A protein and the small-molecule ligand that binds it are described below.
Small molecule (SMILES): OC[C@H]1O[C@@H](O[C@H]2[C@H](O)[C@@H](O)[C@H](O[C@H]3[C@H](O)[C@@H](O)[C@H](O[C@H]4[C@H](O)[C@@H](O)[C@H](O[C@H]5[C@H](O)[C@@H](O)[C@H](O)O[C@@H]5CO)O[C@@H]4CO)O[C@@H]3CO)O[C@@H]2CO)[C@H](O)[C@@H](O)[C@@H]1O

Sequence of chain 1.A:
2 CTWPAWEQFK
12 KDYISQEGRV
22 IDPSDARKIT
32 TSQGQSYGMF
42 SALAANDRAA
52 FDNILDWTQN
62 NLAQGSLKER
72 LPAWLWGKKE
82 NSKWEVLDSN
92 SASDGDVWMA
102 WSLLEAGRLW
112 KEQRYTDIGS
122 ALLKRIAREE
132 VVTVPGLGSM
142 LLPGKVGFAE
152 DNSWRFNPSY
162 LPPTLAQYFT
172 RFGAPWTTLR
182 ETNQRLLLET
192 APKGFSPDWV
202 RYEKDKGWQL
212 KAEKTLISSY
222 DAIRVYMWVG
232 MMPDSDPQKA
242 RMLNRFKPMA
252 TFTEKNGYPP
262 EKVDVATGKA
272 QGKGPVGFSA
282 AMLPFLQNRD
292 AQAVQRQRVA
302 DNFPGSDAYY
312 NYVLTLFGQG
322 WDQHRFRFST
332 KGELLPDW

Binding-site contacts:
Ligand atom O4 contacts residue GLY148 of chain 1.A at 3.4 Å.
Ligand atom O3 contacts residue ALA93 of chain 1.A at 3.5 Å.
Ligand atom C3 contacts residue TYR161 of chain 1.A at 3.2 Å (hydrophobic).
Ligand atom O6 contacts residue PRO144 of chain 1.A at 3.9 Å.
Ligand atom C5 contacts residue TRP75 of chain 1.A at 3.5 Å (hydrophobic).
Ligand atom C1 contacts residue TRP75 of chain 1.A at 3.9 Å (hydrophobic).
Ligand atom O3 contacts residue ASP95 of chain 1.A at 2.7 Å (salt-bridge).
Ligand atom O6 contacts residue THR32 of chain 1.A at 3.8 Å.
Ligand atom O6 contacts residue TRP75 of chain 1.A at 3.9 Å.
Ligand atom C2 contacts residue ASP89 of chain 1.A at 3.5 Å.
Ligand atom C2 contacts residue TYR161 of chain 1.A at 3.4 Å (hydrophobic).
Ligand atom C1 contacts residue ASN91 of chain 1.A at 3.9 Å.
Ligand atom O2 contacts residue ASP222 of chain 1.A at 3.4 Å (salt-bridge).
Ligand atom C3 contacts residue ASP95 of chain 1.A at 3.3 Å.
Ligand atom O6 contacts residue ASN91 of chain 1.A at 3.5 Å (h-bond).
Ligand atom C2 contacts residue GLY148 of chain 1.A at 3.7 Å.
Ligand atom O5 contacts residue TRP75 of chain 1.A at 3.9 Å.
Ligand atom O5 contacts residue ALA93 of chain 1.A at 3.6 Å.
Ligand atom O2 contacts residue ASN91 of chain 1.A at 3.0 Å (h-bond).
Ligand atom O4 contacts residue TYR161 of chain 1.A at 3.3 Å (h-bond).
Ligand atom C4 contacts residue TRP75 of chain 1.A at 3.9 Å (hydrophobic).
Ligand atom C1 contacts residue GLN34 of chain 1.A at 3.4 Å.
Ligand atom O6 contacts residue SER92 of chain 1.A at 2.8 Å (h-bond).
Ligand atom O2 contacts residue ASP89 of chain 1.A at 2.6 Å (salt-bridge).
Ligand atom C3 contacts residue ASN91 of chain 1.A at 3.8 Å.
Ligand atom C5 contacts residue PHE149 of chain 1.A at 3.8 Å (hydrophobic).
Ligand atom O2 contacts residue TYR161 of chain 1.A at 2.8 Å (h-bond).
Ligand atom C2 contacts residue ASN91 of chain 1.A at 3.7 Å.
Ligand atom C2 contacts residue ASP95 of chain 1.A at 3.3 Å.
Ligand atom C6 contacts residue SER92 of chain 1.A at 3.2 Å.
Ligand atom C4 contacts residue TYR161 of chain 1.A at 3.9 Å (hydrophobic).
Ligand atom O2 contacts residue GLY148 of chain 1.A at 2.6 Å (h-bond).
Ligand atom O1 contacts residue GLN34 of chain 1.A at 2.6 Å (h-bond).
Ligand atom O3 contacts residue GLN34 of chain 1.A at 3.6 Å.
Ligand atom C3 contacts residue ALA93 of chain 1.A at 3.8 Å (hydrophobic).
Ligand atom C6 contacts residue ASN91 of chain 1.A at 3.9 Å.
Ligand atom O6 contacts residue PHE149 of chain 1.A at 3.5 Å.
Ligand atom O5 contacts residue PHE149 of chain 1.A at 3.8 Å.
Ligand atom C6 contacts residue TRP75 of chain 1.A at 2.8 Å (hydrophobic).
Ligand atom O6 contacts residue GLN34 of chain 1.A at 3.9 Å.